Binding-site contacts:
Ligand atom O contacts residue TYR84 of chain 1.A at 3.2 Å (h-bond).
Ligand atom CD1 contacts residue TYR7 of chain 1.A at 3.5 Å (hydrophobic).
Ligand atom OG1 contacts residue ARG170 of chain 1.A at 3.1 Å (salt-bridge).
Ligand atom O contacts residue TRP147 of chain 1.A at 2.8 Å (h-bond).
Ligand atom N contacts residue GLU63 of chain 1.A at 2.7 Å (salt-bridge).
Ligand atom O contacts residue LYS66 of chain 1.A at 2.8 Å (salt-bridge).
Ligand atom CG contacts residue VAL152 of chain 1.A at 3.4 Å (hydrophobic).
Ligand atom OE1 contacts residue GLN156 of chain 1.A at 3.3 Å (h-bond).
Ligand atom N contacts residue TYR7 of chain 1.A at 2.9 Å (h-bond).
Ligand atom C contacts residue TYR7 of chain 1.A at 3.5 Å (hydrophobic).
Ligand atom O contacts residue THR73 of chain 1.A at 3.4 Å.
Ligand atom NE2 contacts residue HIS114 of chain 1.A at 2.9 Å (h-bond).
Ligand atom OG1 contacts residue TYR171 of chain 1.A at 3.3 Å (h-bond).
Ligand atom CB contacts residue GLU63 of chain 1.A at 3.3 Å.
Ligand atom CG2 contacts residue LYS66 of chain 1.A at 3.3 Å.
Ligand atom CE1 contacts residue TYR7 of chain 1.A at 3.5 Å (hydrophobic).
Ligand atom OE1 contacts residue HIS114 of chain 1.A at 3.5 Å (h-bond).
Ligand atom O contacts residue ILE80 of chain 1.A at 3.4 Å.
Ligand atom O contacts residue TYR159 of chain 1.A at 2.7 Å (h-bond).
Ligand atom CB contacts residue ASN77 of chain 1.A at 3.5 Å.
Ligand atom OXT contacts residue THR143 of chain 1.A at 2.5 Å (h-bond).
Ligand atom CA contacts residue GLU63 of chain 1.A at 3.5 Å.
Ligand atom CA contacts residue ASN77 of chain 1.A at 3.2 Å.
Ligand atom CA contacts residue TYR171 of chain 1.A at 3.5 Å (hydrophobic).
Ligand atom C contacts residue TYR84 of chain 1.A at 3.4 Å (hydrophobic).
Ligand atom N contacts residue TYR171 of chain 1.A at 2.7 Å (h-bond).
Ligand atom O contacts residue THR73 of chain 1.A at 2.7 Å (h-bond).
Ligand atom OXT contacts residue TYR84 of chain 1.A at 2.9 Å (h-bond).
Ligand atom CG1 contacts residue TYR116 of chain 1.A at 3.5 Å (hydrophobic).
Ligand atom CG2 contacts residue THR163 of chain 1.A at 3.5 Å.
Ligand atom ND2 contacts residue ASN77 of chain 1.A at 2.8 Å (h-bond).
Ligand atom NE2 contacts residue PHE99 of chain 1.A at 3.4 Å.
Ligand atom N contacts residue ASN77 of chain 1.A at 3.1 Å (h-bond).
Ligand atom O contacts residue LYS146 of chain 1.A at 3.3 Å.
Ligand atom C contacts residue THR143 of chain 1.A at 3.4 Å.
Ligand atom CG contacts residue GLU76 of chain 1.A at 3.5 Å.
Ligand atom OH contacts residue HIS70 of chain 1.A at 2.7 Å (h-bond).
Ligand atom ND2 contacts residue GLU76 of chain 1.A at 3.0 Å (salt-bridge).
Ligand atom OD1 contacts residue GLU76 of chain 1.A at 3.2 Å (salt-bridge).
Ligand atom O contacts residue LYS146 of chain 1.A at 3.4 Å.

This small molecule binds to this protein.
Small molecule (SMILES): CC(C)C[C@H](NC(=O)[C@H](CC(N)=O)NC(=O)[C@H](CCCCN)NC(=O)[C@H](CC(C)C)NC(=O)[C@@H](NC(=O)[C@H](CC1=c2ccccc2=NC1)NC(=O)[C@H](CCC(N)=O)NC(=O)[C@H](Cc1ccc(O)cc1)NC(=O)[C@@H](N)[C@@H](C)O)C(C)C)C(=O)O

Sequence of chain 1.A:
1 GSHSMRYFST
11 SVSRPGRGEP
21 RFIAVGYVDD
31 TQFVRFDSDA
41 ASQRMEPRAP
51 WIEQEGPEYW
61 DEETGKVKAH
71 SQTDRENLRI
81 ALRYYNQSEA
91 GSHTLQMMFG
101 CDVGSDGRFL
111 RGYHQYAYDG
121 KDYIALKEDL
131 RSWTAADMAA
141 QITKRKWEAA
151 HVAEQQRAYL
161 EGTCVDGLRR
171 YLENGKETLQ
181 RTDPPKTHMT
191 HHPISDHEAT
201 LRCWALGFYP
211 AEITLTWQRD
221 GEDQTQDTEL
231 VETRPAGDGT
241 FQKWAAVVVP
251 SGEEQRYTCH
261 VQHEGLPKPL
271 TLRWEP